A small-molecule ligand and the protein it binds are described below.
Small molecule (SMILES): CC(=O)N[C@H]1[C@H](O[C@H]2[C@H](O)[C@@H](NC(C)=O)CO[C@@H]2CO)O[C@H](CO)[C@@H](O)[C@@H]1O

Binding-site contacts:
Ligand atom C1 contacts residue SER805 of chain 1.A at 4.1 Å.
Ligand atom C3 contacts residue ASN803 of chain 1.A at 3.8 Å.
Ligand atom C1 contacts residue ASN803 of chain 1.A at 1.4 Å.
Ligand atom O6 contacts residue GLN806 of chain 1.A at 4.2 Å.
Ligand atom C5 contacts residue ASN803 of chain 1.A at 3.6 Å.
Ligand atom C7 contacts residue ASN803 of chain 1.A at 3.9 Å.
Ligand atom O5 contacts residue ASN803 of chain 1.A at 2.3 Å (h-bond).
Ligand atom C2 contacts residue ASN803 of chain 1.A at 2.5 Å.
Ligand atom C8 contacts residue ASN803 of chain 1.A at 4.1 Å.
Ligand atom N2 contacts residue ASN803 of chain 1.A at 2.9 Å (h-bond).
Ligand atom C4 contacts residue ASN803 of chain 1.A at 4.2 Å.

Sequence of chain 1.A:
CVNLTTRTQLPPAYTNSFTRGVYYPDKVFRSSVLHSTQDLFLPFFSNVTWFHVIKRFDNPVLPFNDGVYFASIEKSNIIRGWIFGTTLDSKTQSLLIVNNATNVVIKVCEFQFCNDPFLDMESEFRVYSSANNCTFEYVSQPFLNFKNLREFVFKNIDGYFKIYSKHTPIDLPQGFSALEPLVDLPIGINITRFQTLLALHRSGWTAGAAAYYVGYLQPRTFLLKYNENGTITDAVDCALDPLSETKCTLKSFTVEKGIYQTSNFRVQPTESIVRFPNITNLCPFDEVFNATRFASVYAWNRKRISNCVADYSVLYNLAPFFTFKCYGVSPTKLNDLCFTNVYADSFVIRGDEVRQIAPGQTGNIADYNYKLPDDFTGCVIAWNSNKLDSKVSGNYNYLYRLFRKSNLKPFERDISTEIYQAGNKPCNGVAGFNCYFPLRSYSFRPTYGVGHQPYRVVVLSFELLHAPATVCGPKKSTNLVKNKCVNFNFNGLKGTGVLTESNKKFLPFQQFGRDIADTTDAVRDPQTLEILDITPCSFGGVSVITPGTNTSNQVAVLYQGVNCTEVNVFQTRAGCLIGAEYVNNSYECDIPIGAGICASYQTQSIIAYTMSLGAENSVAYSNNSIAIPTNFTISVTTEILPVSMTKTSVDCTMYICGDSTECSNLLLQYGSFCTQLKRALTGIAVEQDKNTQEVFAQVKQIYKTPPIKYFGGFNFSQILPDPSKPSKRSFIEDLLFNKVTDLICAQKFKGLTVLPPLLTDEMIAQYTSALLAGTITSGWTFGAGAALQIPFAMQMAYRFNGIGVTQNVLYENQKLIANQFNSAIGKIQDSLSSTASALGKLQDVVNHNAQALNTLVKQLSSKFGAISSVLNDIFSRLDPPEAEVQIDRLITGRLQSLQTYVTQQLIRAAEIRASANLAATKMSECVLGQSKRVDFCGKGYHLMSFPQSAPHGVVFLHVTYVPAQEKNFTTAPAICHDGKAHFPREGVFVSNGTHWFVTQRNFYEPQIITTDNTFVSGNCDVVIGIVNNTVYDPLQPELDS